A protein and the small-molecule ligand that binds it are described below.
Small molecule (SMILES): CCCCCCC[C@H]1C(=O)O[C@H](C)[C@H](NC(=O)c2cccc(NC=O)c2O)C(=O)O[C@@H](C)[C@@H]1OC(=O)[C@H](C)CC

Sequence of chain 1.M:
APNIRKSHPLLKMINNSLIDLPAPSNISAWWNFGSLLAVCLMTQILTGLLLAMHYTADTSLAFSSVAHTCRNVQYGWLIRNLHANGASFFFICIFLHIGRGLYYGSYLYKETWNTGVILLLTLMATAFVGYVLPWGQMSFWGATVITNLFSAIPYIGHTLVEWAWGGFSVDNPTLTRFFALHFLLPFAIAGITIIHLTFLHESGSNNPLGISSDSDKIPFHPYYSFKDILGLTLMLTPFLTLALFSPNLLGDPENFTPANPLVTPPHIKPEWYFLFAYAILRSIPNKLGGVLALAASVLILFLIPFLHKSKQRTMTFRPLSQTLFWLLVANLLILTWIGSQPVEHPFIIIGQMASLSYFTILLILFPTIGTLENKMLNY

Binding-site contacts:
Ligand atom C3 contacts residue ILE28 of chain 1.M at 3.7 Å (hydrophobic).
Ligand atom C2 contacts residue TRP32 of chain 1.M at 3.5 Å (hydrophobic).
Ligand atom C20 contacts residue HEM1 of chain 1.PA at 3.2 Å.
Ligand atom C5 contacts residue HEM1 of chain 1.PA at 3.6 Å.
Ligand atom O6 contacts residue LEU198 of chain 1.M at 3.7 Å.
Ligand atom C4 contacts residue SER206 of chain 1.M at 3.7 Å.
Ligand atom C10 contacts residue LEU19 of chain 1.M at 3.4 Å (hydrophobic).
Ligand atom C26 contacts residue ASP229 of chain 1.M at 3.7 Å.
Ligand atom C27 contacts residue THR194 of chain 1.M at 3.8 Å.
Ligand atom C7 contacts residue PHE221 of chain 1.M at 3.8 Å (hydrophobic).
Ligand atom O4 contacts residue HEM1 of chain 1.PA at 3.6 Å.
Ligand atom O2 contacts residue TRP32 of chain 1.M at 3.2 Å.
Ligand atom N1 contacts residue TRP32 of chain 1.M at 3.3 Å (h-bond).
Ligand atom O7 contacts residue SER36 of chain 1.M at 3.1 Å.
Ligand atom C20 contacts residue LEU198 of chain 1.M at 3.8 Å (hydrophobic).
Ligand atom C8 contacts residue ASN33 of chain 1.M at 3.8 Å.
Ligand atom C23 contacts residue ILE195 of chain 1.M at 3.7 Å (hydrophobic).
Ligand atom C8 contacts residue TRP32 of chain 1.M at 3.3 Å (hydrophobic).
Ligand atom O9 contacts residue THR194 of chain 1.M at 3.6 Å.
Ligand atom O6 contacts residue LEU19 of chain 1.M at 3.8 Å.
Ligand atom C4 contacts residue HEM1 of chain 1.PA at 3.7 Å.
Ligand atom C6 contacts residue HEM1 of chain 1.PA at 3.7 Å.
Ligand atom O2 contacts residue TYR225 of chain 1.M at 3.5 Å.
Ligand atom C3 contacts residue TRP32 of chain 1.M at 3.8 Å (hydrophobic).
Ligand atom O1 contacts residue SER36 of chain 1.M at 3.6 Å.
Ligand atom N1 contacts residue ASP229 of chain 1.M at 3.1 Å (salt-bridge).
Ligand atom O4 contacts residue LEU198 of chain 1.M at 2.9 Å.
Ligand atom O2 contacts residue ILE28 of chain 1.M at 3.6 Å.
Ligand atom O1 contacts residue PHE221 of chain 1.M at 3.4 Å.
Ligand atom C27 contacts residue ALA39 of chain 1.M at 3.5 Å (hydrophobic).
Ligand atom C8 contacts residue ASP229 of chain 1.M at 3.5 Å.
Ligand atom O9 contacts residue ILE195 of chain 1.M at 3.6 Å.
Ligand atom O1 contacts residue ASP229 of chain 1.M at 2.7 Å (salt-bridge).
Ligand atom O5 contacts residue LEU19 of chain 1.M at 3.6 Å.
Ligand atom C25 contacts residue LEU42 of chain 1.M at 3.5 Å (hydrophobic).
Ligand atom C3 contacts residue HEM1 of chain 1.PA at 3.8 Å.
Ligand atom C6 contacts residue PHE221 of chain 1.M at 3.4 Å (hydrophobic).
Ligand atom O7 contacts residue HEM1 of chain 1.PA at 2.9 Å.
Ligand atom C1 contacts residue PHE221 of chain 1.M at 3.4 Å (hydrophobic).
Ligand atom C26 contacts residue LEU19 of chain 1.M at 3.5 Å (hydrophobic).